Binding-site contacts:
Ligand atom C29 contacts residue ALA41 of chain 1.A at 3.7 Å (hydrophobic).
Ligand atom C35 contacts residue PHE124 of chain 1.A at 3.8 Å (hydrophobic).
Ligand atom O36 contacts residue ASP40 of chain 1.A at 2.8 Å (salt-bridge).
Ligand atom C20 contacts residue PHE124 of chain 1.A at 3.6 Å (hydrophobic).
Ligand atom C12 contacts residue ASP40 of chain 1.A at 3.9 Å.
Ligand atom O37 contacts residue VAL122 of chain 1.A at 3.0 Å.
Ligand atom N34 contacts residue ASP79 of chain 1.A at 2.7 Å (salt-bridge).
Ligand atom C7 contacts residue LYS98 of chain 1.A at 3.4 Å.
Ligand atom O33 contacts residue THR171 of chain 1.A at 3.5 Å (h-bond).
Ligand atom C9 contacts residue LYS44 of chain 1.A at 3.9 Å.
Ligand atom O37 contacts residue PHE124 of chain 1.A at 2.9 Å (h-bond).
Ligand atom C18 contacts residue LEU93 of chain 1.A at 3.5 Å (hydrophobic).
Ligand atom C29 contacts residue ILE82 of chain 1.A at 3.6 Å (hydrophobic).
Ligand atom C30 contacts residue ASN37 of chain 1.A at 3.5 Å.
Ligand atom O33 contacts residue ALA41 of chain 1.A at 3.6 Å.
Ligand atom C30 contacts residue ASP40 of chain 1.A at 3.9 Å.
Ligand atom C27 contacts residue GLU88 of chain 1.A at 3.8 Å.
Ligand atom O37 contacts residue GLY121 of chain 1.A at 3.2 Å (h-bond).
Ligand atom C2 contacts residue LYS98 of chain 1.A at 3.7 Å.
Ligand atom C27 contacts residue ASN92 of chain 1.A at 3.4 Å.
Ligand atom C2 contacts residue GLY121 of chain 1.A at 3.7 Å.
Ligand atom C3 contacts residue GLY121 of chain 1.A at 3.7 Å.
Ligand atom O37 contacts residue GLY123 of chain 1.A at 3.2 Å (h-bond).
Ligand atom C19 contacts residue PHE124 of chain 1.A at 3.6 Å (hydrophobic).
Ligand atom O31 contacts residue ASN37 of chain 1.A at 3.8 Å.
Ligand atom C21 contacts residue PHE124 of chain 1.A at 3.5 Å (hydrophobic).
Ligand atom N34 contacts residue ALA38 of chain 1.A at 3.8 Å.
Ligand atom N22 contacts residue GLY121 of chain 1.A at 3.2 Å (h-bond).
Ligand atom C35 contacts residue MET84 of chain 1.A at 3.8 Å (hydrophobic).
Ligand atom C25 contacts residue ASN92 of chain 1.A at 3.6 Å.
Ligand atom C21 contacts residue GLY121 of chain 1.A at 3.3 Å.
Ligand atom C12 contacts residue LYS44 of chain 1.A at 3.8 Å.
Ligand atom C36 contacts residue ASN92 of chain 1.A at 3.7 Å.
Ligand atom C4 contacts residue ASN37 of chain 1.A at 3.5 Å.
Ligand atom C29 contacts residue LYS44 of chain 1.A at 3.6 Å.
Ligand atom O28 contacts residue LYS44 of chain 1.A at 3.0 Å (salt-bridge).
Ligand atom C5 contacts residue ASP40 of chain 1.A at 3.6 Å.
Ligand atom C1 contacts residue LYS98 of chain 1.A at 3.8 Å.
Ligand atom C6 contacts residue ASP40 of chain 1.A at 3.7 Å.
Ligand atom C32 contacts residue ASP79 of chain 1.A at 3.7 Å.

Sequence of chain 1.A:
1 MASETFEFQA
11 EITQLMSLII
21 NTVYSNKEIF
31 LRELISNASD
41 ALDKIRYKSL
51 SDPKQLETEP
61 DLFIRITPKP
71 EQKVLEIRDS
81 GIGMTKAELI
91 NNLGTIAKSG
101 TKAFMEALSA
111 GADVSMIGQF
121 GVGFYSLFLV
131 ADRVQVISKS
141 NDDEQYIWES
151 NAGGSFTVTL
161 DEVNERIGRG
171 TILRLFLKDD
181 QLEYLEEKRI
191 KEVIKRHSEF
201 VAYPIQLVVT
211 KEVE

This protein binds this small molecule.
Small molecule (SMILES): CO[C@H]1C[C@H](C)Cc2cc(O)cc(c2)NC(=O)/C(C)=C/CC[C@H](C)[C@@H](OC(N)=O)/C(C)=C/[C@H](C)[C@H]1O